Binding-site contacts:
Ligand atom O3 contacts residue TYR105 of chain 1.C at 3.8 Å.
Ligand atom C3 contacts residue HIS207 of chain 1.C at 3.8 Å.
Ligand atom O1P contacts residue THR152 of chain 1.C at 2.5 Å (h-bond).
Ligand atom C6 contacts residue SER11 of chain 1.C at 3.8 Å.
Ligand atom O1 contacts residue THR13 of chain 1.C at 3.2 Å.
Ligand atom O2 contacts residue PHE205 of chain 1.C at 3.5 Å.
Ligand atom P contacts residue GLY151 of chain 1.C at 3.6 Å.
Ligand atom C3 contacts residue TYR105 of chain 1.C at 3.6 Å (hydrophobic).
Ligand atom O3 contacts residue GLN271 of chain 1.C at 3.4 Å (h-bond).
Ligand atom P contacts residue THR152 of chain 1.C at 3.8 Å.
Ligand atom C4 contacts residue GLU231 of chain 1.C at 3.3 Å.
Ligand atom P contacts residue SER150 of chain 1.C at 3.9 Å.
Ligand atom O2P contacts residue GLY38 of chain 1.C at 3.8 Å.
Ligand atom O2P contacts residue GLY187 of chain 1.C at 3.0 Å (h-bond).
Ligand atom P contacts residue GLY187 of chain 1.C at 3.8 Å.
Ligand atom O1 contacts residue ILE188 of chain 1.C at 3.3 Å.
Ligand atom O1P contacts residue GLY187 of chain 1.C at 3.2 Å.
Ligand atom O2 contacts residue HIS207 of chain 1.C at 3.3 Å (h-bond).
Ligand atom O3P contacts residue SER150 of chain 1.C at 3.7 Å.
Ligand atom O3P contacts residue SER39 of chain 1.C at 2.6 Å (h-bond).
Ligand atom O2 contacts residue ASP208 of chain 1.C at 2.5 Å (salt-bridge).
Ligand atom O4 contacts residue GLU231 of chain 1.C at 3.0 Å (salt-bridge).
Ligand atom C2 contacts residue ASP208 of chain 1.C at 3.4 Å.
Ligand atom O3 contacts residue HIS207 of chain 1.C at 2.7 Å (h-bond).
Ligand atom C1 contacts residue ASP208 of chain 1.C at 3.2 Å.
Ligand atom O3P contacts residue GLY38 of chain 1.C at 3.8 Å.
Ligand atom C6 contacts residue THR152 of chain 1.C at 3.7 Å.
Ligand atom C6 contacts residue SER39 of chain 1.C at 3.9 Å.
Ligand atom C1 contacts residue THR13 of chain 1.C at 3.6 Å.
Ligand atom C4 contacts residue TYR105 of chain 1.C at 3.6 Å (hydrophobic).
Ligand atom O6 contacts residue SER11 of chain 1.C at 3.7 Å.
Ligand atom O3 contacts residue GLU231 of chain 1.C at 2.6 Å (salt-bridge).
Ligand atom O1P contacts residue SER150 of chain 1.C at 2.8 Å (h-bond).
Ligand atom O3P contacts residue GLY151 of chain 1.C at 2.8 Å (h-bond).
Ligand atom O1P contacts residue GLY151 of chain 1.C at 3.3 Å (h-bond).
Ligand atom C3 contacts residue GLU231 of chain 1.C at 3.5 Å.
Ligand atom O1 contacts residue ASP208 of chain 1.C at 3.0 Å (salt-bridge).
Ligand atom C5 contacts residue SER11 of chain 1.C at 3.5 Å.
Ligand atom O4 contacts residue GLY61 of chain 1.C at 3.1 Å.
Ligand atom O4 contacts residue TYR105 of chain 1.C at 2.5 Å (h-bond).

Sequence of chain 1.C:
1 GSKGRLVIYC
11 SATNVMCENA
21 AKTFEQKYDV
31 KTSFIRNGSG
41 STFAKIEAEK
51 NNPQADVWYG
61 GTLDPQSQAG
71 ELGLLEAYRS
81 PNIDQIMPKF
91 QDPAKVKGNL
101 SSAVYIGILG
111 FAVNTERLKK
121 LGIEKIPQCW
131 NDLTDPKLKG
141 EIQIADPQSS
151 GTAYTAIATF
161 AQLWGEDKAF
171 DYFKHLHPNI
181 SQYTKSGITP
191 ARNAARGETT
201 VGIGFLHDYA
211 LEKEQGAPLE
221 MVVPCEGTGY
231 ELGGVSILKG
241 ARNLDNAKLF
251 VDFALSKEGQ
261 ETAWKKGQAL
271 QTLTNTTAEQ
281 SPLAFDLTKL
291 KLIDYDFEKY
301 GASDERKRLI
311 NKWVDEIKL

This small molecule binds to this protein.
Small molecule (SMILES): O=P(O)(O)OC[C@H]1O[C@](O)(CO)[C@@H](O)[C@@H]1O